Sequence of chain 1.A:
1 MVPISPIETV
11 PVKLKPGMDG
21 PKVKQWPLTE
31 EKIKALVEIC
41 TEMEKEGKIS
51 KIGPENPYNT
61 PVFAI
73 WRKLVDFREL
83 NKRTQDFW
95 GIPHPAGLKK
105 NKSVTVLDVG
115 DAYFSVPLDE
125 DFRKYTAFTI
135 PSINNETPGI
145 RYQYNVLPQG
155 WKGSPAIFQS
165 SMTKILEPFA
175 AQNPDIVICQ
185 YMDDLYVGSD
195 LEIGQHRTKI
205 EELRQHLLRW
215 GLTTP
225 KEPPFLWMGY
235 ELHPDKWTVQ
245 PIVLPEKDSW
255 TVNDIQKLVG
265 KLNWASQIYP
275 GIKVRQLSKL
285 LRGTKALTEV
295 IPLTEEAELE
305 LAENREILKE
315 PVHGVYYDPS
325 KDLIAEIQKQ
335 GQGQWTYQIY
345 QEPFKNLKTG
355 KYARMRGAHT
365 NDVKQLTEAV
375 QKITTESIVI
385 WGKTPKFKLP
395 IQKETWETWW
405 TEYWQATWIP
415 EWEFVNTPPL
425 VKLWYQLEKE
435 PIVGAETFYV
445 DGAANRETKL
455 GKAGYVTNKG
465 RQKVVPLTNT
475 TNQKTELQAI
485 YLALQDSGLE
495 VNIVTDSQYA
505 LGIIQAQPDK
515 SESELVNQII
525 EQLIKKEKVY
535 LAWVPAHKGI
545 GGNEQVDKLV

Binding-site contacts:
Ligand atom N19 contacts residue PHE229 of chain 1.A at 3.7 Å.
Ligand atom N0S contacts residue TYR320 of chain 1.A at 3.7 Å.
Ligand atom C01 contacts residue ASN105 of chain 1.A at 3.6 Å.
Ligand atom C0C contacts residue TYR190 of chain 1.A at 3.7 Å (hydrophobic).
Ligand atom C17 contacts residue TYR190 of chain 1.A at 3.7 Å (hydrophobic).
Ligand atom C00 contacts residue LYS103 of chain 1.A at 3.7 Å.
Ligand atom C02 contacts residue GLY192 of chain 1.A at 3.6 Å.
Ligand atom C15 contacts residue VAL110 of chain 1.A at 3.6 Å (hydrophobic).
Ligand atom C17 contacts residue PHE229 of chain 1.A at 3.6 Å (hydrophobic).
Ligand atom C02 contacts residue TYR190 of chain 1.A at 3.8 Å (hydrophobic).
Ligand atom C03 contacts residue TYR190 of chain 1.A at 3.6 Å (hydrophobic).
Ligand atom CL7 contacts residue ASN105 of chain 1.A at 3.2 Å.
Ligand atom O12 contacts residue PRO238 of chain 1.A at 3.5 Å.
Ligand atom C0G contacts residue TYR190 of chain 1.A at 3.6 Å (hydrophobic).
Ligand atom C0M contacts residue LEU236 of chain 1.A at 3.6 Å (hydrophobic).
Ligand atom C05 contacts residue VAL108 of chain 1.A at 3.7 Å (hydrophobic).
Ligand atom C0V contacts residue PRO238 of chain 1.A at 3.7 Å (hydrophobic).
Ligand atom N0W contacts residue PRO238 of chain 1.A at 3.7 Å.
Ligand atom CL0 contacts residue PRO97 of chain 1.A at 3.5 Å.
Ligand atom O10 contacts residue ASN105 of chain 1.A at 3.0 Å (h-bond).
Ligand atom C0G contacts residue LEU236 of chain 1.A at 3.7 Å (hydrophobic).
Ligand atom C0M contacts residue TYR190 of chain 1.A at 3.6 Å (hydrophobic).
Ligand atom CL0 contacts residue LEU102 of chain 1.A at 3.6 Å.
Ligand atom C0Y contacts residue PHE229 of chain 1.A at 3.5 Å (hydrophobic).
Ligand atom C0X contacts residue PRO238 of chain 1.A at 3.5 Å (hydrophobic).
Ligand atom N0W contacts residue VAL108 of chain 1.A at 3.6 Å.
Ligand atom C0O contacts residue LEU102 of chain 1.A at 3.6 Å (hydrophobic).
Ligand atom CL7 contacts residue LYS103 of chain 1.A at 3.3 Å.
Ligand atom C15 contacts residue TYR190 of chain 1.A at 3.5 Å (hydrophobic).
Ligand atom C0V contacts residue VAL108 of chain 1.A at 3.5 Å (hydrophobic).
Ligand atom O0B contacts residue LYS103 of chain 1.A at 3.4 Å (salt-bridge).
Ligand atom CL7 contacts residue VAL181 of chain 1.A at 3.4 Å.
Ligand atom O0A contacts residue VAL108 of chain 1.A at 3.3 Å.
Ligand atom C0D contacts residue LEU102 of chain 1.A at 3.6 Å (hydrophobic).
Ligand atom C0F contacts residue TYR190 of chain 1.A at 3.4 Å (hydrophobic).
Ligand atom C0E contacts residue TYR190 of chain 1.A at 3.7 Å (hydrophobic).
Ligand atom C0P contacts residue TYR320 of chain 1.A at 3.4 Å (hydrophobic).
Ligand atom N19 contacts residue TRP231 of chain 1.A at 3.7 Å.
Ligand atom C0Z contacts residue TYR320 of chain 1.A at 3.5 Å (hydrophobic).
Ligand atom C04 contacts residue VAL108 of chain 1.A at 3.8 Å (hydrophobic).

A small-molecule ligand and the protein it binds are described below.
Small molecule (SMILES): N#C/C=C/c1cc(Cl)cc(Oc2ccc(Cl)cc2OCCn2ccc(=O)[nH]c2=O)c1